Binding-site contacts:
Ligand atom C1 contacts residue ASP796 of chain 1.C at 3.8 Å.
Ligand atom N2 contacts residue ASN709 of chain 1.B at 2.8 Å (h-bond).
Ligand atom C4 contacts residue ASN709 of chain 1.B at 4.3 Å.
Ligand atom C2 contacts residue ASN709 of chain 1.B at 2.5 Å.
Ligand atom O7 contacts residue ASN709 of chain 1.B at 3.9 Å.
Ligand atom C8 contacts residue ILE1130 of chain 1.B at 4.4 Å (hydrophobic).
Ligand atom C3 contacts residue ASN709 of chain 1.B at 3.8 Å.
Ligand atom O7 contacts residue ILE1130 of chain 1.B at 4.2 Å.
Ligand atom C2 contacts residue ASP796 of chain 1.C at 4.5 Å.
Ligand atom O5 contacts residue ASP796 of chain 1.C at 3.5 Å (salt-bridge).
Ligand atom C8 contacts residue ASN709 of chain 1.B at 4.5 Å.
Ligand atom O5 contacts residue ASN709 of chain 1.B at 2.4 Å (h-bond).
Ligand atom C1 contacts residue ASN709 of chain 1.B at 1.4 Å.
Ligand atom C8 contacts residue GLY1131 of chain 1.B at 3.7 Å.
Ligand atom C7 contacts residue ASN709 of chain 1.B at 3.5 Å.
Ligand atom C5 contacts residue ASN709 of chain 1.B at 3.7 Å.

Sequence of chain 1.B:
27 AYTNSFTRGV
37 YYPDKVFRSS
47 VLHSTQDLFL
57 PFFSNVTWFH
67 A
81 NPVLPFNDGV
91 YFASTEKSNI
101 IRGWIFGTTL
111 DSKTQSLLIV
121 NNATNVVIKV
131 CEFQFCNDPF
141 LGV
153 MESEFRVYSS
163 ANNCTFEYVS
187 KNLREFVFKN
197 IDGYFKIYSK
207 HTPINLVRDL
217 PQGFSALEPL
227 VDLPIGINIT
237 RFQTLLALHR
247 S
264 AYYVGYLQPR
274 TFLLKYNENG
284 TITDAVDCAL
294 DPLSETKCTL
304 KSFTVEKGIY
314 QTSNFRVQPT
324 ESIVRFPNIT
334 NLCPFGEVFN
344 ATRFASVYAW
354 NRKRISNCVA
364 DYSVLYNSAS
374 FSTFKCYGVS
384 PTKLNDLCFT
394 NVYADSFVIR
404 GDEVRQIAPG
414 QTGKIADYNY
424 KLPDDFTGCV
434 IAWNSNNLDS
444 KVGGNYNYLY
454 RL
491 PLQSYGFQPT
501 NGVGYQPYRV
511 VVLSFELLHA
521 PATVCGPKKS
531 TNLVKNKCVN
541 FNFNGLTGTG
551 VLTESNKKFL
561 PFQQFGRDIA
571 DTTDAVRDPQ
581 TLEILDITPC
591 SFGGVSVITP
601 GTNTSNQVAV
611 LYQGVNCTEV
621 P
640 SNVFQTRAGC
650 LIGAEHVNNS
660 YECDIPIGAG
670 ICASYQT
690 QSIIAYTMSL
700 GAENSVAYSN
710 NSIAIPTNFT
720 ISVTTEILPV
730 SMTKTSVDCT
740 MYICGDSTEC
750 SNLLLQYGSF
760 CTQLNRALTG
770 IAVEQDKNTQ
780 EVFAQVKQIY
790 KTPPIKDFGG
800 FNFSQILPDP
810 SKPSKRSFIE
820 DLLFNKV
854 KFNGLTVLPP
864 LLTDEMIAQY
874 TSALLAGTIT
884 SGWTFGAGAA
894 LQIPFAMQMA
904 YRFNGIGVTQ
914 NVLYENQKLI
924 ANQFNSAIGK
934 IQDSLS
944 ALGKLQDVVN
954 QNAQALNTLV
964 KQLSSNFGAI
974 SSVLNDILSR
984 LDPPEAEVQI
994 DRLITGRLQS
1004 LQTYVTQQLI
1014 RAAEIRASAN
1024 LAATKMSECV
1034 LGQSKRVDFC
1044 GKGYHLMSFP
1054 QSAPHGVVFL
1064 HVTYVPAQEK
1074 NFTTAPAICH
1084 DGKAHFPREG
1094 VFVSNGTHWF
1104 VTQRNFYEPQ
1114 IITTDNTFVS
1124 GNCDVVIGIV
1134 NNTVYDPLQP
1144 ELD

This protein binds this small molecule.
Small molecule (SMILES): CC(=O)N[C@H]1[C@H](O[C@H]2[C@H](O)[C@@H](NC(C)=O)CO[C@@H]2CO)O[C@H](CO)[C@@H](O)[C@@H]1O

Sequence of chain 1.C:
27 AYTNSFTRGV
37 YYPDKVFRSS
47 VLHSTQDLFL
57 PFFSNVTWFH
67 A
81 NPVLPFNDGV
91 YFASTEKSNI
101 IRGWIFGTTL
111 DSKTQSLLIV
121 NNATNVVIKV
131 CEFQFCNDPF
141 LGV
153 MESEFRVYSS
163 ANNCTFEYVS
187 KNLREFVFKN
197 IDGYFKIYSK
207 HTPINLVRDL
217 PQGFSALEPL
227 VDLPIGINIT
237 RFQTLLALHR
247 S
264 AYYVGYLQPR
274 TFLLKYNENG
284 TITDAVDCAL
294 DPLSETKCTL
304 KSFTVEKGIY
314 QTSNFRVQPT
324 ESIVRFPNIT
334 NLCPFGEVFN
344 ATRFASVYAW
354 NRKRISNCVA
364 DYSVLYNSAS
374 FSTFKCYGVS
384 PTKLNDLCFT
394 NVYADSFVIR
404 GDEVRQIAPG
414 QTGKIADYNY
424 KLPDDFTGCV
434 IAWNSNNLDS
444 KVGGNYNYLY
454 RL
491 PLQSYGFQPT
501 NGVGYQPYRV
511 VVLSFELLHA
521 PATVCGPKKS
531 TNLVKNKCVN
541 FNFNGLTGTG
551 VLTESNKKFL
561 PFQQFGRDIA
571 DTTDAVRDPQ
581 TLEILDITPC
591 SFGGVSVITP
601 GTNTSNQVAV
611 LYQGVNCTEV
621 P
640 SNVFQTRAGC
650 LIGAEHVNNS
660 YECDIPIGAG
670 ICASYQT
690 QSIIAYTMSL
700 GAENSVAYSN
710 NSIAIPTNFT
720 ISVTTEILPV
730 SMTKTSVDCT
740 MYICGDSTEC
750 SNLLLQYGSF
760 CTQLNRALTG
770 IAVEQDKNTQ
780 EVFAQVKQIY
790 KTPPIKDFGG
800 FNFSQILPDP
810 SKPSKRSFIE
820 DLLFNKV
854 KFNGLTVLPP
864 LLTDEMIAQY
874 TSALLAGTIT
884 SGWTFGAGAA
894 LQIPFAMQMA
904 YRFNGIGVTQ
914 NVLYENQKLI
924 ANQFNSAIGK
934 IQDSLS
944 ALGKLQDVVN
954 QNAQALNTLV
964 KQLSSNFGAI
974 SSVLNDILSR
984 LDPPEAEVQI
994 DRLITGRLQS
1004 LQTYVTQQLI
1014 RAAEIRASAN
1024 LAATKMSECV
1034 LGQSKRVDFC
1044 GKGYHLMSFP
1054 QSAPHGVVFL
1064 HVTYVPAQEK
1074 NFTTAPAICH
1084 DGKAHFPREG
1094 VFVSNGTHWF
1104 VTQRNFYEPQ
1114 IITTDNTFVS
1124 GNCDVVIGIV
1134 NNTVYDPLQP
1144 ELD